Binding-site contacts:
Ligand atom OXT contacts residue LEU126 of chain 2.A at 3.9 Å.
Ligand atom CB contacts residue SER113 of chain 2.A at 3.6 Å.
Ligand atom C contacts residue LEU126 of chain 2.A at 4.2 Å (hydrophobic).
Ligand atom CD contacts residue LEU115 of chain 2.A at 4.0 Å (hydrophobic).
Ligand atom N contacts residue ILE181 of chain 2.A at 4.1 Å.
Ligand atom N contacts residue LEU115 of chain 2.A at 4.1 Å.
Ligand atom OXT contacts residue HIS180 of chain 2.A at 2.9 Å (h-bond).
Ligand atom N contacts residue SER190 of chain 2.A at 4.1 Å.
Ligand atom CD contacts residue ASN124 of chain 2.A at 4.2 Å.
Ligand atom CD contacts residue SER113 of chain 2.A at 2.7 Å.
Ligand atom O contacts residue HIS180 of chain 2.A at 4.0 Å.
Ligand atom CD contacts residue VAL179 of chain 2.A at 4.2 Å (hydrophobic).
Ligand atom C contacts residue ASP139 of chain 3.A at 3.5 Å.
Ligand atom CD contacts residue LEU126 of chain 2.A at 4.3 Å (hydrophobic).
Ligand atom CG contacts residue HIS180 of chain 2.A at 4.0 Å.
Ligand atom CB contacts residue HIS180 of chain 2.A at 2.6 Å.
Ligand atom CD contacts residue HIS180 of chain 2.A at 3.3 Å.
Ligand atom OXT contacts residue PRO178 of chain 2.A at 4.1 Å.
Ligand atom OXT contacts residue TRP88 of chain 2.A at 4.3 Å.
Ligand atom N contacts residue LYS114 of chain 2.A at 3.1 Å (salt-bridge).
Ligand atom C contacts residue ALA125 of chain 2.A at 4.4 Å (hydrophobic).
Ligand atom CG contacts residue LEU126 of chain 2.A at 3.9 Å (hydrophobic).
Ligand atom CG contacts residue ALA125 of chain 2.A at 3.7 Å (hydrophobic).
Ligand atom CG contacts residue LEU115 of chain 2.A at 4.4 Å (hydrophobic).
Ligand atom CB contacts residue VAL179 of chain 2.A at 4.2 Å (hydrophobic).
Ligand atom N contacts residue VAL179 of chain 2.A at 4.0 Å.
Ligand atom CG contacts residue SER113 of chain 2.A at 4.2 Å.
Ligand atom OXT contacts residue SER113 of chain 2.A at 4.4 Å.
Ligand atom N contacts residue HIS180 of chain 2.A at 3.0 Å (h-bond).
Ligand atom O contacts residue ASN124 of chain 2.A at 4.5 Å.
Ligand atom O contacts residue ASP139 of chain 3.A at 2.8 Å (salt-bridge).
Ligand atom OXT contacts residue VAL179 of chain 2.A at 3.5 Å.
Ligand atom N contacts residue SER113 of chain 2.A at 2.3 Å.
Ligand atom C contacts residue HIS180 of chain 2.A at 3.6 Å.
Ligand atom O contacts residue PHE130 of chain 3.A at 3.7 Å.
Ligand atom CD contacts residue LYS114 of chain 2.A at 3.2 Å.
Ligand atom CG contacts residue ASN124 of chain 2.A at 3.9 Å.
Ligand atom CB contacts residue LEU115 of chain 2.A at 3.7 Å (hydrophobic).
Ligand atom CD contacts residue ALA125 of chain 2.A at 4.4 Å (hydrophobic).
Ligand atom OXT contacts residue ASP139 of chain 3.A at 3.6 Å (salt-bridge).

Sequence of chain 2.A:
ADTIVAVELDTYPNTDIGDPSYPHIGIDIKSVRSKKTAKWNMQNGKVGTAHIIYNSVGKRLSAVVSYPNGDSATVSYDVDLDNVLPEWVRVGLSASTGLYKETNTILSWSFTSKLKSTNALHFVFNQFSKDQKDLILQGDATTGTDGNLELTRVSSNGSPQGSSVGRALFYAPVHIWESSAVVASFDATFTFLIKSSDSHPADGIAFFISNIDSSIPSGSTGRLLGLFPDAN

This small molecule binds to this protein.
Small molecule (SMILES): NCCCC(=O)O

Sequence of chain 3.A:
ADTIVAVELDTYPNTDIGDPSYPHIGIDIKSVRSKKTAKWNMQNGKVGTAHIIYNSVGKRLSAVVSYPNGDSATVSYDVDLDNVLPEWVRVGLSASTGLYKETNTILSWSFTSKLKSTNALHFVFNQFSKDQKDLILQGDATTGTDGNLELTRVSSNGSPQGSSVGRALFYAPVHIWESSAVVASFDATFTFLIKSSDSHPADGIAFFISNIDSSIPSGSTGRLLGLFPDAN